Binding-site contacts:
Ligand atom O3P contacts residue GLY505 of chain 1.B at 3.6 Å (h-bond).
Ligand atom P2 contacts residue THR419 of chain 1.B at 3.8 Å.
Ligand atom O4 contacts residue SER506 of chain 1.B at 3.5 Å (h-bond).
Ligand atom O5P contacts residue THR419 of chain 1.B at 2.7 Å (h-bond).
Ligand atom O4P contacts residue SER421 of chain 1.B at 2.7 Å (h-bond).
Ligand atom C3 contacts residue ARG503 of chain 1.B at 3.4 Å.
Ligand atom O4 contacts residue GLY507 of chain 1.B at 3.7 Å.
Ligand atom P2 contacts residue SER424 of chain 1.B at 3.7 Å.
Ligand atom O2P contacts residue TRP469 of chain 1.B at 3.1 Å (h-bond).
Ligand atom O4P contacts residue LYS420 of chain 1.B at 3.4 Å (salt-bridge).
Ligand atom O4P contacts residue SER506 of chain 1.B at 3.2 Å (h-bond).
Ligand atom O5P contacts residue SER424 of chain 1.B at 2.8 Å (h-bond).
Ligand atom O2 contacts residue LEU418 of chain 1.B at 3.6 Å.
Ligand atom O3 contacts residue GLY501 of chain 1.B at 2.9 Å.
Ligand atom O1 contacts residue PRO504 of chain 1.B at 3.2 Å (h-bond).
Ligand atom O5P contacts residue ARG423 of chain 1.B at 3.7 Å.
Ligand atom C4 contacts residue THR509 of chain 1.B at 3.7 Å.
Ligand atom O6P contacts residue SER506 of chain 1.B at 3.2 Å (h-bond).
Ligand atom O4 contacts residue PHE508 of chain 1.B at 2.7 Å (h-bond).
Ligand atom P2 contacts residue SER421 of chain 1.B at 3.7 Å.
Ligand atom O6P contacts residue GLY507 of chain 1.B at 3.3 Å.
Ligand atom P2 contacts residue LYS420 of chain 1.B at 3.8 Å.
Ligand atom C6 contacts residue SER424 of chain 1.B at 3.8 Å.
Ligand atom O2P contacts residue ARG476 of chain 1.B at 2.9 Å (salt-bridge).
Ligand atom P2 contacts residue SER506 of chain 1.B at 3.6 Å.
Ligand atom O4 contacts residue THR509 of chain 1.B at 3.5 Å (h-bond).
Ligand atom O3P contacts residue PRO504 of chain 1.B at 2.5 Å (h-bond).
Ligand atom O3 contacts residue ARG503 of chain 1.B at 2.9 Å (salt-bridge).
Ligand atom O1P contacts residue ARG476 of chain 1.B at 3.1 Å (salt-bridge).
Ligand atom P1 contacts residue ARG476 of chain 1.B at 3.8 Å.
Ligand atom O1P contacts residue LYS420 of chain 1.B at 3.3 Å.
Ligand atom O6 contacts residue SER506 of chain 1.B at 3.8 Å.
Ligand atom O6 contacts residue LYS420 of chain 1.B at 3.2 Å (salt-bridge).
Ligand atom O2 contacts residue GLY501 of chain 1.B at 3.5 Å (h-bond).
Ligand atom P1 contacts residue PRO504 of chain 1.B at 3.4 Å.
Ligand atom C6 contacts residue THR509 of chain 1.B at 3.3 Å.
Ligand atom O3P contacts residue LYS420 of chain 1.B at 3.1 Å (salt-bridge).
Ligand atom O6P contacts residue SER424 of chain 1.B at 3.6 Å.
Ligand atom C6 contacts residue LEU418 of chain 1.B at 3.8 Å (hydrophobic).
Ligand atom O3 contacts residue TRP469 of chain 1.B at 3.7 Å.

This small molecule binds to this protein.
Small molecule (SMILES): O=P(O)(O)OC[C@H]1O[C@](O)(COP(=O)(O)O)[C@@H](O)[C@@H]1O

Sequence of chain 1.B:
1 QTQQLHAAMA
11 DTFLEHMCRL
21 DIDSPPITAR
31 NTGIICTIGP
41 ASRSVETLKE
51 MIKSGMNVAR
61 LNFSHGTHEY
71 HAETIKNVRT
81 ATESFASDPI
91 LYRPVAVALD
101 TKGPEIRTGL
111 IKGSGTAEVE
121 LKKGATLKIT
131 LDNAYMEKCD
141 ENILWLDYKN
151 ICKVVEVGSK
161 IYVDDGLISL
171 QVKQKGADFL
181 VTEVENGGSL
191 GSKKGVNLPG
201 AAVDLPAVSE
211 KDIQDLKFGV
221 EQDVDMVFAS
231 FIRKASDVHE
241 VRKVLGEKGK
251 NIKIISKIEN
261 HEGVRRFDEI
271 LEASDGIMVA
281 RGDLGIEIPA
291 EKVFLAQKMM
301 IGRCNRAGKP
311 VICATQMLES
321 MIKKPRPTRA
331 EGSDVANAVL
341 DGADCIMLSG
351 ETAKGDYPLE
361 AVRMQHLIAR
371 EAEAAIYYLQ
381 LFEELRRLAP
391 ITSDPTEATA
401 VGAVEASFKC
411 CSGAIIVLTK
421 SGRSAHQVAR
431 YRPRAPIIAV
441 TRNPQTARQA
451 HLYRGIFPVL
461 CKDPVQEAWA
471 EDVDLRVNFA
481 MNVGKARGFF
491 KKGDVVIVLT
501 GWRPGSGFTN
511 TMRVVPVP